Binding-site contacts:
Ligand atom OE2 contacts residue LYS225 of chain 1.C at 3.3 Å (salt-bridge).
Ligand atom OE1 contacts residue PHE230 of chain 1.C at 4.3 Å.
Ligand atom OE2 contacts residue VAL227 of chain 1.C at 2.6 Å (h-bond).
Ligand atom CD contacts residue PHE230 of chain 1.C at 4.1 Å (hydrophobic).
Ligand atom CB contacts residue ARG129 of chain 1.C at 3.7 Å.
Ligand atom CB contacts residue LYS225 of chain 1.C at 4.4 Å.
Ligand atom CG contacts residue GLY229 of chain 1.C at 4.2 Å.
Ligand atom OXT contacts residue GLY229 of chain 1.C at 3.0 Å (h-bond).
Ligand atom C contacts residue GLY229 of chain 1.C at 3.8 Å.
Ligand atom CA contacts residue ARG129 of chain 1.C at 4.0 Å.
Ligand atom O contacts residue GLY228 of chain 1.C at 3.8 Å.
Ligand atom OE2 contacts residue GLY226 of chain 1.C at 4.3 Å.
Ligand atom OE2 contacts residue GLY228 of chain 1.C at 4.5 Å.
Ligand atom OXT contacts residue GLY228 of chain 1.C at 4.0 Å.
Ligand atom C contacts residue ARG129 of chain 1.C at 3.7 Å.
Ligand atom O contacts residue GLY229 of chain 1.C at 3.9 Å.
Ligand atom CG contacts residue ARG129 of chain 1.C at 3.3 Å.
Ligand atom CG contacts residue LYS225 of chain 1.C at 3.8 Å.
Ligand atom CD contacts residue GLY229 of chain 1.C at 4.4 Å.
Ligand atom CG contacts residue GLY228 of chain 1.C at 4.1 Å.
Ligand atom CD contacts residue ALA224 of chain 1.C at 4.3 Å (hydrophobic).
Ligand atom OE1 contacts residue VAL227 of chain 1.C at 4.4 Å.
Ligand atom OE2 contacts residue PHE230 of chain 1.C at 3.4 Å.
Ligand atom CG contacts residue VAL227 of chain 1.C at 3.6 Å (hydrophobic).
Ligand atom CD contacts residue VAL227 of chain 1.C at 3.4 Å (hydrophobic).
Ligand atom OE2 contacts residue ALA224 of chain 1.C at 3.1 Å (h-bond).
Ligand atom C contacts residue GLY228 of chain 1.C at 4.2 Å.
Ligand atom O contacts residue ARG129 of chain 1.C at 2.7 Å (salt-bridge).
Ligand atom CD contacts residue LYS225 of chain 1.C at 3.7 Å.

Sequence of chain 1.C:
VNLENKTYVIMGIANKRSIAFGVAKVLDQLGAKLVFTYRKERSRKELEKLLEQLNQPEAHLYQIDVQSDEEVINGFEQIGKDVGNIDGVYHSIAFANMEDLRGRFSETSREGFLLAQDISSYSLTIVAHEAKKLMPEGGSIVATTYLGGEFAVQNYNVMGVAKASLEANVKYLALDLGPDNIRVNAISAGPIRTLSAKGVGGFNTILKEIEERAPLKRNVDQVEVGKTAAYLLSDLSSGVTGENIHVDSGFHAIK

This small molecule binds to this protein.
Small molecule (SMILES): N[C@@H](CCC(=O)O)C(=O)O